Sequence of chain 1.D:
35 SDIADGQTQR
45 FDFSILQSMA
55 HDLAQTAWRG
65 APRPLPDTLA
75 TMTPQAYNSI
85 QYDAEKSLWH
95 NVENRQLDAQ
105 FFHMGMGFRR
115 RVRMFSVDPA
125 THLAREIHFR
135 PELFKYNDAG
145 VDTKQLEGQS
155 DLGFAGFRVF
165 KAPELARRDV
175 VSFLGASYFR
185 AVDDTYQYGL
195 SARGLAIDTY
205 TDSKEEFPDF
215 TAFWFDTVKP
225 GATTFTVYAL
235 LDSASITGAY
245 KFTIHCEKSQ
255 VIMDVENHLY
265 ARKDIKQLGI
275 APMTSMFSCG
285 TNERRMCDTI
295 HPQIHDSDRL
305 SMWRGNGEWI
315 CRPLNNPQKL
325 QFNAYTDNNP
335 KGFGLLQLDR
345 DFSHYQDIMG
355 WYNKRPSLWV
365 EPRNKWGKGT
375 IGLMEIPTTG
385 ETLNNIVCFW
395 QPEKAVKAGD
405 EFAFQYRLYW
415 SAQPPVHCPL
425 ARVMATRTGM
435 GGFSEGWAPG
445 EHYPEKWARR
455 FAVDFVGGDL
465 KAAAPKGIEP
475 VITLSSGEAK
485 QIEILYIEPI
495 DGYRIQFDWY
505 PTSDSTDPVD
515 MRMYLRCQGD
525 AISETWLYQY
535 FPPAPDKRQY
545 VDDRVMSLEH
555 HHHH

A small-molecule ligand and the protein it binds are described below.
Small molecule (SMILES): OC[C@H]1O[C@H](O[C@H]2O[C@H](CO)[C@@H](O)[C@H](O)[C@H]2O)[C@H](O)[C@@H](O)[C@@H]1O

Binding-site contacts:
Ligand atom C6 contacts residue PHE211 of chain 1.D at 3.9 Å (hydrophobic).
Ligand atom O6 contacts residue PHE112 of chain 1.D at 3.8 Å.
Ligand atom O4 contacts residue PHE211 of chain 1.D at 4.2 Å.
Ligand atom C6 contacts residue LEU178 of chain 1.D at 3.4 Å (hydrophobic).
Ligand atom O3 contacts residue PHE211 of chain 1.D at 4.4 Å.
Ligand atom C1 contacts residue TYR182 of chain 1.D at 3.6 Å (hydrophobic).
Ligand atom C2 contacts residue GLY111 of chain 1.D at 4.4 Å.
Ligand atom C2 contacts residue TYR182 of chain 1.D at 3.6 Å (hydrophobic).
Ligand atom C5 contacts residue GLY179 of chain 1.D at 4.4 Å.
Ligand atom C5 contacts residue LEU178 of chain 1.D at 4.3 Å (hydrophobic).
Ligand atom C1 contacts residue GLY179 of chain 1.D at 3.8 Å.
Ligand atom C3 contacts residue PHE112 of chain 1.D at 4.2 Å (hydrophobic).
Ligand atom C4 contacts residue PHE211 of chain 1.D at 4.0 Å (hydrophobic).
Ligand atom O5 contacts residue ALA180 of chain 1.D at 4.0 Å.
Ligand atom O6 contacts residue GLY179 of chain 1.D at 4.0 Å.
Ligand atom C5 contacts residue PHE211 of chain 1.D at 4.4 Å (hydrophobic).
Ligand atom C2 contacts residue PHE112 of chain 1.D at 4.0 Å (hydrophobic).
Ligand atom O3 contacts residue PHE112 of chain 1.D at 4.1 Å.
Ligand atom O5 contacts residue LEU178 of chain 1.D at 4.0 Å.
Ligand atom C4 contacts residue PHE112 of chain 1.D at 3.8 Å (hydrophobic).
Ligand atom O5 contacts residue PHE211 of chain 1.D at 4.2 Å.
Ligand atom C6 contacts residue GLY179 of chain 1.D at 4.5 Å.
Ligand atom O2 contacts residue TYR182 of chain 1.D at 4.0 Å.
Ligand atom O6 contacts residue ALA180 of chain 1.D at 4.4 Å.
Ligand atom O5 contacts residue GLY179 of chain 1.D at 3.3 Å.
Ligand atom O6 contacts residue LEU178 of chain 1.D at 2.5 Å (h-bond).
Ligand atom O2 contacts residue GLY111 of chain 1.D at 3.7 Å.
Ligand atom O5 contacts residue TYR182 of chain 1.D at 3.8 Å.
Ligand atom O3 contacts residue GLY111 of chain 1.D at 3.7 Å.
Ligand atom C2 contacts residue GLY179 of chain 1.D at 4.5 Å.